Sequence of chain 1.A:
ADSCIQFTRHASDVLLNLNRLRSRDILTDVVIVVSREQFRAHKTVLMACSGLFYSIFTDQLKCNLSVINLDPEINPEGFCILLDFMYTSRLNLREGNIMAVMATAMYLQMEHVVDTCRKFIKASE

A protein and the small-molecule ligand that binds it are described below.
Small molecule (SMILES): CC[C@H](C)[C@H](NC(=O)[C@@H](NC(=O)[C@H](CC1=CN=C2CC=CC=C12)NC(C)=O)C(C)C)C(=O)N1CCC[C@H]1C(N)=O

Sequence of chain 2.A:
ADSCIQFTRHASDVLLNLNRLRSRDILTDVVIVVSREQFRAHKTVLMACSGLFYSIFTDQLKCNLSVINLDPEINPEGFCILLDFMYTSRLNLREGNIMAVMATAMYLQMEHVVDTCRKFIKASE

Binding-site contacts:
Ligand atom N contacts residue EDO1 of chain 2.L at 3.6 Å.
Ligand atom CH2 contacts residue PHE10 of chain 2.A at 3.8 Å (hydrophobic).
Ligand atom C contacts residue PHE10 of chain 2.A at 3.7 Å (hydrophobic).
Ligand atom O contacts residue ILE8 of chain 2.A at 3.5 Å.
Ligand atom C contacts residue EDO1 of chain 2.L at 3.7 Å.
Ligand atom CE2 contacts residue HIS115 of chain 1.A at 3.8 Å.
Ligand atom C contacts residue EDO1 of chain 2.L at 3.6 Å.
Ligand atom CZ2 contacts residue HIS115 of chain 1.A at 3.6 Å.
Ligand atom N contacts residue GLN9 of chain 2.A at 2.8 Å (h-bond).
Ligand atom O contacts residue EDO1 of chain 2.L at 3.6 Å.
Ligand atom NE1 contacts residue THR119 of chain 1.A at 3.5 Å.
Ligand atom CG2 contacts residue GLN9 of chain 2.A at 3.7 Å.
Ligand atom CZ3 contacts residue PHE10 of chain 2.A at 3.7 Å (hydrophobic).
Ligand atom O contacts residue GLN9 of chain 2.A at 2.9 Å (h-bond).
Ligand atom CG contacts residue ARG93 of chain 1.A at 3.7 Å.
Ligand atom CE3 contacts residue GLN9 of chain 2.A at 3.5 Å.
Ligand atom O contacts residue GLN9 of chain 2.A at 3.8 Å.
Ligand atom NE1 contacts residue HIS115 of chain 1.A at 3.4 Å (h-bond).
Ligand atom CE2 contacts residue THR119 of chain 1.A at 3.7 Å.
Ligand atom C contacts residue GLN9 of chain 2.A at 3.5 Å.
Ligand atom O contacts residue THR11 of chain 2.A at 3.0 Å (h-bond).
Ligand atom CA contacts residue GLN9 of chain 2.A at 3.2 Å.
Ligand atom CE3 contacts residue ILE8 of chain 2.A at 3.5 Å (hydrophobic).
Ligand atom CG1 contacts residue THR11 of chain 2.A at 3.6 Å.
Ligand atom O contacts residue PHE10 of chain 2.A at 3.4 Å.
Ligand atom CD contacts residue CYS7 of chain 2.A at 3.3 Å (hydrophobic).
Ligand atom CB contacts residue EDO1 of chain 2.L at 3.4 Å.
Ligand atom CD1 contacts residue THR119 of chain 1.A at 3.8 Å.
Ligand atom CZ2 contacts residue THR119 of chain 1.A at 3.7 Å.
Ligand atom CG contacts residue CYS7 of chain 2.A at 3.8 Å (hydrophobic).
Ligand atom CB contacts residue GLN9 of chain 2.A at 3.6 Å.
Ligand atom CD1 contacts residue PHE10 of chain 2.A at 3.8 Å (hydrophobic).
Ligand atom CH2 contacts residue PHE88 of chain 1.A at 3.5 Å (hydrophobic).
Ligand atom CD1 contacts residue EDO1 of chain 2.L at 3.8 Å.
Ligand atom CE3 contacts residue PHE10 of chain 2.A at 3.6 Å (hydrophobic).
Ligand atom CE2 contacts residue PHE10 of chain 2.A at 3.4 Å (hydrophobic).
Ligand atom CA contacts residue EDO1 of chain 2.L at 3.7 Å.
Ligand atom CD2 contacts residue PHE10 of chain 2.A at 3.8 Å (hydrophobic).
Ligand atom CB contacts residue ARG93 of chain 1.A at 3.8 Å.
Ligand atom NE1 contacts residue PHE10 of chain 2.A at 3.4 Å.